This small molecule binds to this protein.
Small molecule (SMILES): O=C(O)[C@@H]1O[C@@H](O[C@H]2[C@H](O)[C@@H](NS(=O)(=O)O)[C@@H](O)O[C@@H]2COS(=O)(=O)O)[C@H](OS(=O)(=O)O)[C@@H](O)[C@@H]1O

Sequence of chain 1.A:
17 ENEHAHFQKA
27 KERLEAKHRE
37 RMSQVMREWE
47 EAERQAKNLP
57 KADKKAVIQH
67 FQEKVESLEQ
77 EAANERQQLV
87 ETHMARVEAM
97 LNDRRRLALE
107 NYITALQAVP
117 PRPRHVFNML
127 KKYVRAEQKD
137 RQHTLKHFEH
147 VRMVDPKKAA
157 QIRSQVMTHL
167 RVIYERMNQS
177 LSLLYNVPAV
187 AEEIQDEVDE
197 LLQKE

Binding-site contacts:
Ligand atom O5S contacts residue ARG120 of chain 1.A at 3.1 Å (salt-bridge).
Ligand atom N2 contacts residue CA1 of chain 1.J at 4.1 Å.
Ligand atom O1S contacts residue ARG120 of chain 1.A at 3.4 Å.
Ligand atom S2 contacts residue HIS121 of chain 1.A at 4.2 Å.
Ligand atom O2S contacts residue ASN124 of chain 1.A at 3.8 Å.
Ligand atom N2 contacts residue ASN124 of chain 1.A at 4.0 Å.
Ligand atom S2 contacts residue ARG118 of chain 1.A at 3.7 Å.
Ligand atom S1 contacts residue ARG120 of chain 1.A at 4.5 Å.
Ligand atom O6 contacts residue ARG120 of chain 1.A at 3.4 Å.
Ligand atom O6S contacts residue ARG118 of chain 1.A at 3.7 Å.
Ligand atom C2 contacts residue CA1 of chain 1.J at 4.2 Å.
Ligand atom O4S contacts residue HIS121 of chain 1.A at 4.0 Å.
Ligand atom N2 contacts residue ARG120 of chain 1.A at 4.3 Å.
Ligand atom C6 contacts residue ARG120 of chain 1.A at 4.4 Å.
Ligand atom C1 contacts residue CA1 of chain 1.J at 3.5 Å.
Ligand atom C2 contacts residue ARG120 of chain 1.A at 3.8 Å.
Ligand atom O5S contacts residue PRO119 of chain 1.A at 3.5 Å (h-bond).
Ligand atom O1S contacts residue ASN124 of chain 1.A at 4.1 Å.
Ligand atom O5S contacts residue ARG118 of chain 1.A at 3.1 Å.
Ligand atom C3 contacts residue CA1 of chain 1.J at 4.5 Å.
Ligand atom O1 contacts residue CA1 of chain 1.J at 2.1 Å.
Ligand atom O5 contacts residue CA1 of chain 1.J at 4.1 Å.
Ligand atom O3 contacts residue ARG120 of chain 1.A at 4.0 Å.
Ligand atom O5S contacts residue HIS121 of chain 1.A at 3.0 Å (h-bond).
Ligand atom O4S contacts residue ARG118 of chain 1.A at 3.5 Å (salt-bridge).
Ligand atom S1 contacts residue ASN124 of chain 1.A at 4.2 Å.
Ligand atom S2 contacts residue ARG120 of chain 1.A at 4.2 Å.
Ligand atom C3 contacts residue ARG120 of chain 1.A at 4.4 Å.